Sequence of chain 1.D:
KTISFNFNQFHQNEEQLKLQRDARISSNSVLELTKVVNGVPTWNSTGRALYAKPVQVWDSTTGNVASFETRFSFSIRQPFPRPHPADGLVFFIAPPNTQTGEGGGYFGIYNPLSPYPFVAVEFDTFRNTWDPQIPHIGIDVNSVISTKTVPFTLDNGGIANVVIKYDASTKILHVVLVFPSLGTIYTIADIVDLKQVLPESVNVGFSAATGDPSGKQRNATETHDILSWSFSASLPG

Binding-site contacts:
Ligand atom O4 contacts residue ASP212 of chain 1.D at 2.9 Å (salt-bridge).
Ligand atom C4 contacts residue PHE126 of chain 1.D at 3.7 Å (hydrophobic).
Ligand atom O3 contacts residue GLY105 of chain 1.D at 2.8 Å (h-bond).
Ligand atom C4 contacts residue ASP87 of chain 1.D at 3.4 Å.
Ligand atom C1 contacts residue ASP212 of chain 1.D at 4.3 Å.
Ligand atom C1 contacts residue SER214 of chain 1.D at 4.3 Å.
Ligand atom O2 contacts residue ASN128 of chain 1.D at 3.3 Å (h-bond).
Ligand atom O3 contacts residue ASN128 of chain 1.D at 3.2 Å (h-bond).
Ligand atom C6 contacts residue ASP212 of chain 1.D at 4.0 Å.
Ligand atom O5 contacts residue ASP212 of chain 1.D at 3.9 Å.
Ligand atom O4 contacts residue PHE126 of chain 1.D at 4.2 Å.
Ligand atom C6 contacts residue HIS84 of chain 1.D at 4.2 Å.
Ligand atom O4 contacts residue GLY211 of chain 1.D at 3.5 Å.
Ligand atom O3 contacts residue ASP87 of chain 1.D at 2.5 Å (salt-bridge).
Ligand atom O5 contacts residue GLY215 of chain 1.D at 3.8 Å.
Ligand atom O4 contacts residue GLY104 of chain 1.D at 3.8 Å.
Ligand atom O2 contacts residue PHE126 of chain 1.D at 4.3 Å.
Ligand atom O6 contacts residue HIS84 of chain 1.D at 3.4 Å (h-bond).
Ligand atom C4 contacts residue GLY215 of chain 1.D at 4.1 Å.
Ligand atom O3 contacts residue GLY104 of chain 1.D at 3.7 Å.
Ligand atom C3 contacts residue ASN128 of chain 1.D at 3.7 Å.
Ligand atom C2 contacts residue ASP212 of chain 1.D at 4.2 Å.
Ligand atom C6 contacts residue ALA220 of chain 1.D at 3.7 Å (hydrophobic).
Ligand atom O3 contacts residue PHE126 of chain 1.D at 3.7 Å.
Ligand atom C4 contacts residue ALA86 of chain 1.D at 4.3 Å (hydrophobic).
Ligand atom O6 contacts residue ALA220 of chain 1.D at 3.8 Å.
Ligand atom C4 contacts residue ASP212 of chain 1.D at 4.2 Å.
Ligand atom C3 contacts residue ASP87 of chain 1.D at 3.5 Å.
Ligand atom C6 contacts residue GLY211 of chain 1.D at 4.0 Å.
Ligand atom O6 contacts residue GLY215 of chain 1.D at 3.7 Å.
Ligand atom C3 contacts residue PHE126 of chain 1.D at 3.3 Å (hydrophobic).
Ligand atom O6 contacts residue SER214 of chain 1.D at 3.8 Å.
Ligand atom C3 contacts residue GLY105 of chain 1.D at 4.1 Å.
Ligand atom O6 contacts residue ASP212 of chain 1.D at 4.3 Å.
Ligand atom O6 contacts residue GLN217 of chain 1.D at 4.3 Å.
Ligand atom C2 contacts residue ASN128 of chain 1.D at 4.1 Å.
Ligand atom C2 contacts residue PHE126 of chain 1.D at 4.2 Å (hydrophobic).
Ligand atom O4 contacts residue ASP87 of chain 1.D at 2.7 Å (salt-bridge).
Ligand atom C6 contacts residue SER214 of chain 1.D at 3.2 Å.
Ligand atom C5 contacts residue PHE126 of chain 1.D at 3.7 Å (hydrophobic).

The small molecule below binds the protein below.
Small molecule (SMILES): OC[C@H]1O[C@H](O[C@@H]2[C@H](O)[C@@H](O)[C@@H](O)O[C@@H]2CO)[C@H](O)[C@@H](O)[C@H]1O